This small molecule binds to this protein.
Small molecule (SMILES): O=C(N[C@@H](Cc1ccccc1)C(=O)N1CC(C(=O)O)C1)c1cc2cc(Cl)ccc2[nH]1

Binding-site contacts:
Ligand atom C6 contacts residue VAL41 of chain 2.B at 3.7 Å (hydrophobic).
Ligand atom CL1 contacts residue TRP68 of chain 2.A at 3.8 Å.
Ligand atom N1 contacts residue THR39 of chain 2.B at 3.0 Å (h-bond).
Ligand atom C9 contacts residue LYS192 of chain 2.A at 3.5 Å.
Ligand atom N2 contacts residue LYS192 of chain 2.A at 3.6 Å.
Ligand atom C10 contacts residue THR39 of chain 2.B at 3.7 Å.
Ligand atom C1 contacts residue ARG61 of chain 2.A at 3.7 Å.
Ligand atom C7 contacts residue ARG61 of chain 2.A at 3.4 Å.
Ligand atom C15 contacts residue PRO189 of chain 2.B at 3.8 Å (hydrophobic).
Ligand atom O2 contacts residue LYS192 of chain 2.A at 2.9 Å (salt-bridge).
Ligand atom C5 contacts residue ARG61 of chain 2.A at 3.5 Å.
Ligand atom C2 contacts residue GLU191 of chain 2.A at 3.7 Å.
Ligand atom C14 contacts residue PRO189 of chain 2.B at 3.4 Å (hydrophobic).
Ligand atom C7 contacts residue THR39 of chain 2.B at 3.4 Å.
Ligand atom C6 contacts residue ARG61 of chain 2.A at 3.5 Å.
Ligand atom C11 contacts residue HIS58 of chain 2.B at 3.5 Å.
Ligand atom C20 contacts residue TYR186 of chain 2.B at 3.7 Å (hydrophobic).
Ligand atom C4 contacts residue ARG61 of chain 2.A at 3.4 Å.
Ligand atom C8 contacts residue ARG61 of chain 2.A at 3.4 Å.
Ligand atom N2 contacts residue ARG61 of chain 2.A at 3.5 Å (salt-bridge).
Ligand atom O4 contacts residue SER193 of chain 2.A at 3.6 Å.
Ligand atom C5 contacts residue VAL41 of chain 2.B at 3.6 Å (hydrophobic).
Ligand atom C2 contacts residue PRO189 of chain 2.A at 3.5 Å (hydrophobic).
Ligand atom O1 contacts residue LYS192 of chain 2.A at 3.8 Å.
Ligand atom CL1 contacts residue ARG61 of chain 2.A at 3.5 Å.
Ligand atom CL1 contacts residue LEU64 of chain 2.A at 3.8 Å.
Ligand atom C4 contacts residue TRP68 of chain 2.A at 3.8 Å (hydrophobic).
Ligand atom O1 contacts residue GLU191 of chain 2.A at 3.2 Å (salt-bridge).
Ligand atom C13 contacts residue PHE54 of chain 2.B at 3.5 Å (hydrophobic).
Ligand atom N2 contacts residue GLU191 of chain 2.A at 2.8 Å (salt-bridge).
Ligand atom C16 contacts residue HIS58 of chain 2.B at 3.5 Å.
Ligand atom C3 contacts residue PRO230 of chain 2.A at 3.8 Å (hydrophobic).
Ligand atom CL1 contacts residue VAL65 of chain 2.A at 3.8 Å.
Ligand atom C22 contacts residue TYR186 of chain 2.B at 3.6 Å (hydrophobic).
Ligand atom C8 contacts residue GLU191 of chain 2.A at 3.8 Å.
Ligand atom C1 contacts residue GLU191 of chain 2.A at 3.6 Å.
Ligand atom C1 contacts residue PRO189 of chain 2.A at 3.7 Å (hydrophobic).
Ligand atom C8 contacts residue LYS192 of chain 2.A at 3.4 Å.
Ligand atom C22 contacts residue SER193 of chain 2.A at 3.7 Å.
Ligand atom C3 contacts residue TRP68 of chain 2.A at 3.5 Å (hydrophobic).

Sequence of chain 2.A:
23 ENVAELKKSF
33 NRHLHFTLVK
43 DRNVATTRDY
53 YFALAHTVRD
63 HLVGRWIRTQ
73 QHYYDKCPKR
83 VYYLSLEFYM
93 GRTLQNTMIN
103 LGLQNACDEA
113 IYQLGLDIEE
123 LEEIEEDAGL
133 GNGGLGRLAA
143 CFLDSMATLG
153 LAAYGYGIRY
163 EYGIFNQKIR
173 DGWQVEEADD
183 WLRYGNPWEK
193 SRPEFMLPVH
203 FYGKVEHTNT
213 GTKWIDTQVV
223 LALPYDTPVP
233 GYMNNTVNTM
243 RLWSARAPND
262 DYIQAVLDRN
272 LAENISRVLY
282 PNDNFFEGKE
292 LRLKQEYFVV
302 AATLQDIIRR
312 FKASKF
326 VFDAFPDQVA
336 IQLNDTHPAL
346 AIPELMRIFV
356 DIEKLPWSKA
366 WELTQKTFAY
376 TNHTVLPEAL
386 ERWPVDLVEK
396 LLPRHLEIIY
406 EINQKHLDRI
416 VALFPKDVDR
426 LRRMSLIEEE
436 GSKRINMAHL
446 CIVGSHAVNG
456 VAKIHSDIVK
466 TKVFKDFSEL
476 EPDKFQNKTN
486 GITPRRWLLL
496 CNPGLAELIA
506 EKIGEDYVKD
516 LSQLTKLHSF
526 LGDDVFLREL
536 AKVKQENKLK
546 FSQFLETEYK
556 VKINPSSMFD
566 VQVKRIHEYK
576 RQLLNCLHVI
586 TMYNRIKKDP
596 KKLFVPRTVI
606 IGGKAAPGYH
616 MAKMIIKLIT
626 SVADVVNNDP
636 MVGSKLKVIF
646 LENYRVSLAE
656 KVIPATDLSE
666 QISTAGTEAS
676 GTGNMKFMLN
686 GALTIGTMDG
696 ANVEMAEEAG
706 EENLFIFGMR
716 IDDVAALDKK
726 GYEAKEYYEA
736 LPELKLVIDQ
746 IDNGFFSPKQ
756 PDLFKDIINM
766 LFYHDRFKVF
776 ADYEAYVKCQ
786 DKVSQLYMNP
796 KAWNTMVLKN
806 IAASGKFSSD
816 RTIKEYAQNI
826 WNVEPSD

Sequence of chain 2.B:
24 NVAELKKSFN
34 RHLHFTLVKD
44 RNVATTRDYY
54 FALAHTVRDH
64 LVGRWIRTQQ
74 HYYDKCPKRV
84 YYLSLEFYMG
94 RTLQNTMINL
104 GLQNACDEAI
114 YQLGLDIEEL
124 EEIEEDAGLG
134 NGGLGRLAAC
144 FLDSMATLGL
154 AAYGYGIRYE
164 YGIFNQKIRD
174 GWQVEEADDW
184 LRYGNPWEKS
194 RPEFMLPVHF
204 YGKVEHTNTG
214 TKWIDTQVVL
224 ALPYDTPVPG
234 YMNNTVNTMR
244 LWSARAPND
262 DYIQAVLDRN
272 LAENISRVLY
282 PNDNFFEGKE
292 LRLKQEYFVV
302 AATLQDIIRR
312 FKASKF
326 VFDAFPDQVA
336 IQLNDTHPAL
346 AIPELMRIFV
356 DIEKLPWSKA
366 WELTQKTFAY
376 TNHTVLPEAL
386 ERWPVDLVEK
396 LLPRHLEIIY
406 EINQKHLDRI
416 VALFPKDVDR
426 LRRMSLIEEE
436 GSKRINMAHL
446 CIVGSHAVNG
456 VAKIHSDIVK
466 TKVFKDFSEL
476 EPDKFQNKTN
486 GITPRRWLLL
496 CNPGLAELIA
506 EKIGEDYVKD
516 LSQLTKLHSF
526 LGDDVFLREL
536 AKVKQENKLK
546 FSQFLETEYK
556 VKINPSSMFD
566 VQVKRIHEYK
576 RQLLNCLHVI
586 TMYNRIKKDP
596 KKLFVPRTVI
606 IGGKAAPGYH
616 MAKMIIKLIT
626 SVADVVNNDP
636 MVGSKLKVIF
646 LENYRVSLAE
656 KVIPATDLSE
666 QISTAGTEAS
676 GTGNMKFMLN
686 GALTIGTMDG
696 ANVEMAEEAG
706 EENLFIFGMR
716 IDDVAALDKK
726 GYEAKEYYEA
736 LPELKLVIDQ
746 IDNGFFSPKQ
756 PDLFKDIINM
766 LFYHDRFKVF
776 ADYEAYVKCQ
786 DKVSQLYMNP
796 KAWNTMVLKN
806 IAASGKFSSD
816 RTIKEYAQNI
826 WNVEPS